This small molecule binds to this protein.
Small molecule (SMILES): CC(=O)N[C@@H]1[C@@H](O)[C@H](O)[C@@H](CO)O[C@H]1O

Binding-site contacts:
Ligand atom C2 contacts residue ASN259 of chain 33.L at 2.4 Å.
Ligand atom O6 contacts residue ASN259 of chain 33.L at 4.2 Å.
Ligand atom C8 contacts residue LYS181 of chain 33.K at 4.3 Å.
Ligand atom C5 contacts residue ASN259 of chain 33.L at 3.7 Å.
Ligand atom C1 contacts residue ASN259 of chain 33.L at 1.4 Å.
Ligand atom C4 contacts residue ASN259 of chain 33.L at 4.2 Å.
Ligand atom O5 contacts residue ASN259 of chain 33.L at 2.3 Å (h-bond).
Ligand atom O7 contacts residue THR116 of chain 33.K at 3.9 Å.
Ligand atom C3 contacts residue ASN259 of chain 33.L at 3.8 Å.
Ligand atom O7 contacts residue LYS181 of chain 33.K at 4.3 Å.
Ligand atom C8 contacts residue ASN259 of chain 33.L at 4.4 Å.
Ligand atom O7 contacts residue ASN259 of chain 33.L at 2.9 Å (h-bond).
Ligand atom N2 contacts residue ASN259 of chain 33.L at 2.9 Å (h-bond).
Ligand atom C7 contacts residue ASN259 of chain 33.L at 3.1 Å.

Sequence of chain 33.L:
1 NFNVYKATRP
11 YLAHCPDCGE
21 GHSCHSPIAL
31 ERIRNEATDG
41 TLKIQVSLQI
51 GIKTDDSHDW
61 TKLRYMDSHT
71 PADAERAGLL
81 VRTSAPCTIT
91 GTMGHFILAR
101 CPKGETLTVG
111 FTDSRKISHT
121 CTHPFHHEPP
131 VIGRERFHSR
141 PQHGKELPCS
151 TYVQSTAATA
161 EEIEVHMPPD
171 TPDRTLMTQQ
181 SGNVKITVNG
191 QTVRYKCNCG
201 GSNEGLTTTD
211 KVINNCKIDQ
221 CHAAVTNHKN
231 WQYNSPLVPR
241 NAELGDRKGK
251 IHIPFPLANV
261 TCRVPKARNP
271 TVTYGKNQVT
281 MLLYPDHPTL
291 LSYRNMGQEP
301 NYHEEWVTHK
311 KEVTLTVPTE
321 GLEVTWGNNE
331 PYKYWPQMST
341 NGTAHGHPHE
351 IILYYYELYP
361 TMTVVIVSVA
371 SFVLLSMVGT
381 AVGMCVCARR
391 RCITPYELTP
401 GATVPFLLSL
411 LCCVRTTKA

Sequence of chain 33.K:
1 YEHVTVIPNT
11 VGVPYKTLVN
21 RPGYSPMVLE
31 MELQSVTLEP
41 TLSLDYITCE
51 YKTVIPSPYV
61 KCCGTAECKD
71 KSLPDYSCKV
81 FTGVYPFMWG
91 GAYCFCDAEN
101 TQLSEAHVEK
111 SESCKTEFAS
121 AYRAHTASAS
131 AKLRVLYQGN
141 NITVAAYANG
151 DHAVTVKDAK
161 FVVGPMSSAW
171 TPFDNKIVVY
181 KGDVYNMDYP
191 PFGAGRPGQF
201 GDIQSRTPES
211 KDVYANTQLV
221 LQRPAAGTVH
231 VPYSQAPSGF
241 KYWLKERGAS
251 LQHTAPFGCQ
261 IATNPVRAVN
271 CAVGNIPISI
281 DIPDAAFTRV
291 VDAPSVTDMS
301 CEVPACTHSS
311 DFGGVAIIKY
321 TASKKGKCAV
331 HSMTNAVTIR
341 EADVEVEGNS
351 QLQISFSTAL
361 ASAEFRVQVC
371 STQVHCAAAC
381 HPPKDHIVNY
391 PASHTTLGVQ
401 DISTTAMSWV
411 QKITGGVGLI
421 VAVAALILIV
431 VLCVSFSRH